A protein and the small-molecule ligand that binds it are described below.
Small molecule (SMILES): CC(=O)N[C@@H]1[C@@H](O)[C@H](O)[C@@H](CO)O[C@H]1O

Sequence of chain 1.A:
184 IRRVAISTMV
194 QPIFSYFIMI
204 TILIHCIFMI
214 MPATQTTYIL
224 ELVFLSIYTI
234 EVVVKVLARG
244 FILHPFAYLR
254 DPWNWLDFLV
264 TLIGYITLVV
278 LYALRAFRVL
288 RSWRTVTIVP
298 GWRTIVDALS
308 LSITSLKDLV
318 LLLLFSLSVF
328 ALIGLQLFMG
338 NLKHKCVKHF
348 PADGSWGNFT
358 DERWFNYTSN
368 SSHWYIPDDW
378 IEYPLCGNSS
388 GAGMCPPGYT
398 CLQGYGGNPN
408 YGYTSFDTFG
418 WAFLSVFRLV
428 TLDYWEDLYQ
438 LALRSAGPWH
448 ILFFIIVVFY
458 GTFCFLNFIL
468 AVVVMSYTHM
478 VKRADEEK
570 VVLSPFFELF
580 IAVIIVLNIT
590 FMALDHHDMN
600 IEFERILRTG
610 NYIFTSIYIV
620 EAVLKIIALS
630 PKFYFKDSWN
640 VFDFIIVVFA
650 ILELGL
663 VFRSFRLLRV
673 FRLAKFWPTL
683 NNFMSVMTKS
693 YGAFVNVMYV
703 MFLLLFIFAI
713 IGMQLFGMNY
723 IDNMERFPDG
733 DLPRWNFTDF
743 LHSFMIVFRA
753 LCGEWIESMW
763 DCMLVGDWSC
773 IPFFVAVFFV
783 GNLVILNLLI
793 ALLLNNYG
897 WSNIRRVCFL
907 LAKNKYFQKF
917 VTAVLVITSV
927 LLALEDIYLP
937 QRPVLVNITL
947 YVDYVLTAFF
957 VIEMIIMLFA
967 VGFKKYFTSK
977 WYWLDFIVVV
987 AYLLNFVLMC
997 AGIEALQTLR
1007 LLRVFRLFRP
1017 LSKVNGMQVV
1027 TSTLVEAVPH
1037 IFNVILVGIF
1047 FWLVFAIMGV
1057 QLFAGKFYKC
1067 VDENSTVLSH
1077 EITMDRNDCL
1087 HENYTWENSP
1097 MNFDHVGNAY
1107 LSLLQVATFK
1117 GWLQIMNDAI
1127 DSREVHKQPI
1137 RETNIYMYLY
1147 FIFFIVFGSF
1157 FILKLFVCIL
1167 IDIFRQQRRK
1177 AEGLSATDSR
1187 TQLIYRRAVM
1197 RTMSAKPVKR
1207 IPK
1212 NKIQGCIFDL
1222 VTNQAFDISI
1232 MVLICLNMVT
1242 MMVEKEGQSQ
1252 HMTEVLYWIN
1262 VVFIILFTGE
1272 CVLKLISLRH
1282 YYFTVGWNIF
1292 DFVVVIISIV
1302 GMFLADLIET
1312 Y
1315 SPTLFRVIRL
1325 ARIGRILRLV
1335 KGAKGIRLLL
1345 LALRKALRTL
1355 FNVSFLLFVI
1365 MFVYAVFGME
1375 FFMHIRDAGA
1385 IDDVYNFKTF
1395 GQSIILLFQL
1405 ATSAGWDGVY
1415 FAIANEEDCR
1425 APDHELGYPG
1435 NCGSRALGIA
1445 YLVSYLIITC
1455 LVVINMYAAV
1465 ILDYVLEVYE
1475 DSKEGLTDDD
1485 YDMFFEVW

Binding-site contacts:
Ligand atom C6 contacts residue ASN1070 of chain 1.A at 4.3 Å.
Ligand atom N2 contacts residue ASN1070 of chain 1.A at 3.6 Å.
Ligand atom C8 contacts residue ASP1068 of chain 1.A at 3.6 Å.
Ligand atom C7 contacts residue ASP1068 of chain 1.A at 4.0 Å.
Ligand atom C1 contacts residue ASN1070 of chain 1.A at 1.7 Å.
Ligand atom O7 contacts residue ASN1070 of chain 1.A at 4.3 Å.
Ligand atom C4 contacts residue ASN1070 of chain 1.A at 4.3 Å.
Ligand atom O6 contacts residue ASN1070 of chain 1.A at 4.0 Å.
Ligand atom O5 contacts residue ASN1070 of chain 1.A at 2.1 Å (h-bond).
Ligand atom C2 contacts residue ASN1070 of chain 1.A at 3.0 Å.
Ligand atom N2 contacts residue ASP1068 of chain 1.A at 4.4 Å.
Ligand atom O7 contacts residue GLU1069 of chain 1.A at 3.6 Å.
Ligand atom C3 contacts residue ASN1070 of chain 1.A at 4.2 Å.
Ligand atom C7 contacts residue ASN1070 of chain 1.A at 4.2 Å.
Ligand atom C5 contacts residue ASN1070 of chain 1.A at 3.5 Å.